Sequence of chain 1.A:
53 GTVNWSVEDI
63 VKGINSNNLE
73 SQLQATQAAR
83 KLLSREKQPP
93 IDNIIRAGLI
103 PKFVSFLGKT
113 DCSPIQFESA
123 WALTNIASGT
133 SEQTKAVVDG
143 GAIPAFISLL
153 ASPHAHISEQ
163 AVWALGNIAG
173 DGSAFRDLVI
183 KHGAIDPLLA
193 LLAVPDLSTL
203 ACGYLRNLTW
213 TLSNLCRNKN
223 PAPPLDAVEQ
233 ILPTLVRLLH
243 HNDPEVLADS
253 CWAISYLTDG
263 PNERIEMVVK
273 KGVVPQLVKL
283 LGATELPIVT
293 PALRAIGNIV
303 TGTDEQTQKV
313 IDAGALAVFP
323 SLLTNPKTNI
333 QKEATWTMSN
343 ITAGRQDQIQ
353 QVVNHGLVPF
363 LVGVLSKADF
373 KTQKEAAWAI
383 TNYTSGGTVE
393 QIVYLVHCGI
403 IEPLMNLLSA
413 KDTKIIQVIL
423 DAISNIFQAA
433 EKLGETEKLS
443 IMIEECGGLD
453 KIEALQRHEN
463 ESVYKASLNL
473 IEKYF

Binding-site contacts:
Ligand atom NH1 contacts residue TRP380 of chain 1.A at 3.4 Å (h-bond).
Ligand atom NH2 contacts residue GLU377 of chain 1.A at 2.6 Å (salt-bridge).
Ligand atom CA contacts residue ALA345 of chain 1.A at 4.3 Å (hydrophobic).
Ligand atom O contacts residue THR303 of chain 1.A at 4.1 Å.
Ligand atom CE contacts residue THR309 of chain 1.A at 4.1 Å.
Ligand atom CA contacts residue ASN342 of chain 1.A at 4.2 Å.
Ligand atom CD contacts residue TRP380 of chain 1.A at 3.8 Å (hydrophobic).
Ligand atom C contacts residue ASN342 of chain 1.A at 4.2 Å.
Ligand atom NH2 contacts residue TRP380 of chain 1.A at 3.8 Å.
Ligand atom O contacts residue TRP338 of chain 1.A at 3.1 Å (h-bond).
Ligand atom NZ contacts residue VAL302 of chain 1.A at 2.5 Å (h-bond).
Ligand atom NH2 contacts residue TRP338 of chain 1.A at 3.8 Å.
Ligand atom NH2 contacts residue SER341 of chain 1.A at 3.4 Å (h-bond).
Ligand atom N contacts residue ALA345 of chain 1.A at 4.2 Å.
Ligand atom CE contacts residue ASN342 of chain 1.A at 3.4 Å.
Ligand atom O contacts residue ALA345 of chain 1.A at 4.0 Å.
Ligand atom NZ contacts residue GLY304 of chain 1.A at 4.0 Å.
Ligand atom CD contacts residue VAL302 of chain 1.A at 3.3 Å (hydrophobic).
Ligand atom CE contacts residue VAL302 of chain 1.A at 3.3 Å (hydrophobic).
Ligand atom CG contacts residue THR303 of chain 1.A at 4.2 Å.
Ligand atom CA contacts residue ASN342 of chain 1.A at 3.3 Å.
Ligand atom C contacts residue ASN342 of chain 1.A at 3.7 Å.
Ligand atom CB contacts residue ASN342 of chain 1.A at 3.4 Å.
Ligand atom N contacts residue ASN342 of chain 1.A at 3.1 Å (h-bond).
Ligand atom C contacts residue ALA345 of chain 1.A at 3.9 Å (hydrophobic).
Ligand atom CD contacts residue ALA345 of chain 1.A at 4.3 Å (hydrophobic).
Ligand atom CD contacts residue GLY304 of chain 1.A at 4.2 Å.
Ligand atom NE contacts residue TRP380 of chain 1.A at 3.6 Å.
Ligand atom O contacts residue ASN342 of chain 1.A at 3.2 Å (h-bond).
Ligand atom NH1 contacts residue GLU377 of chain 1.A at 4.0 Å.
Ligand atom NZ contacts residue ASN342 of chain 1.A at 2.8 Å (h-bond).
Ligand atom CE contacts residue ASP306 of chain 1.A at 4.1 Å.
Ligand atom CE contacts residue GLY304 of chain 1.A at 3.5 Å.
Ligand atom CZ contacts residue GLU377 of chain 1.A at 3.7 Å.
Ligand atom CD contacts residue ASN342 of chain 1.A at 3.3 Å.
Ligand atom NZ contacts residue THR309 of chain 1.A at 2.8 Å (h-bond).
Ligand atom CZ contacts residue TRP380 of chain 1.A at 3.6 Å (hydrophobic).
Ligand atom CG contacts residue ASN342 of chain 1.A at 4.2 Å.
Ligand atom O contacts residue ASN384 of chain 1.A at 3.9 Å.
Ligand atom CB contacts residue THR303 of chain 1.A at 4.1 Å.

A small-molecule ligand and the protein it binds are described below.
Small molecule (SMILES): CC(=O)N[C@@H](CCCCN)C(=O)N[C@@H](CCCN=C(N)N)C(N)=O